A protein and the small-molecule ligand that binds it are described below.
Small molecule (SMILES): O=c1c(O)c(-c2ccc(O)c(O)c2)oc2cc(O)c(O)c(O)c12

Sequence of chain 1.A:
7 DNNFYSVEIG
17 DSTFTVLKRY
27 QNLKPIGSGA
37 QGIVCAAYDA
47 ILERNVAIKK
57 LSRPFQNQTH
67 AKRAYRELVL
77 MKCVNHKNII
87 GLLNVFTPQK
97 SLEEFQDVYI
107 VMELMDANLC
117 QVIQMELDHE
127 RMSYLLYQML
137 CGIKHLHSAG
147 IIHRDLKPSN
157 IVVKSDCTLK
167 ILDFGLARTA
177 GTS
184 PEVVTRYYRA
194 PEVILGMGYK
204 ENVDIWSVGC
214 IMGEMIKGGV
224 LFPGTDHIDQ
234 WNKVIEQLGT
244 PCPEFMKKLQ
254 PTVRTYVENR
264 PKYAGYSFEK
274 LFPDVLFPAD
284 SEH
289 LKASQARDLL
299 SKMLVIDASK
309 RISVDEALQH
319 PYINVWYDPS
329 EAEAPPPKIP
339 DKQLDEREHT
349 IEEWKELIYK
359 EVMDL

Binding-site contacts:
Ligand atom O21 contacts residue LEU110 of chain 1.A at 3.5 Å.
Ligand atom C2 contacts residue ASP169 of chain 1.A at 3.5 Å.
Ligand atom O19 contacts residue ALA53 of chain 1.A at 3.7 Å.
Ligand atom O22 contacts residue ASN114 of chain 1.A at 3.5 Å (h-bond).
Ligand atom O17 contacts residue MET108 of chain 1.A at 3.3 Å (h-bond).
Ligand atom C4 contacts residue MET108 of chain 1.A at 3.9 Å (hydrophobic).
Ligand atom O23 contacts residue ASP112 of chain 1.A at 3.6 Å.
Ligand atom C5 contacts residue LEU168 of chain 1.A at 3.4 Å (hydrophobic).
Ligand atom O18 contacts residue ASP169 of chain 1.A at 2.7 Å (salt-bridge).
Ligand atom C7 contacts residue LEU168 of chain 1.A at 3.4 Å (hydrophobic).
Ligand atom C3 contacts residue LYS55 of chain 1.A at 3.9 Å.
Ligand atom C14 contacts residue VAL158 of chain 1.A at 4.0 Å (hydrophobic).
Ligand atom O17 contacts residue ASP169 of chain 1.A at 3.7 Å.
Ligand atom C10 contacts residue ILE32 of chain 1.A at 4.0 Å (hydrophobic).
Ligand atom O19 contacts residue GLU109 of chain 1.A at 3.9 Å.
Ligand atom O19 contacts residue ILE86 of chain 1.A at 3.8 Å.
Ligand atom O19 contacts residue LEU168 of chain 1.A at 3.7 Å.
Ligand atom C3 contacts residue ASP169 of chain 1.A at 3.4 Å.
Ligand atom O18 contacts residue LYS55 of chain 1.A at 2.8 Å (salt-bridge).
Ligand atom O23 contacts residue ALA113 of chain 1.A at 3.4 Å.
Ligand atom O17 contacts residue GLU73 of chain 1.A at 3.5 Å (salt-bridge).
Ligand atom C6 contacts residue LEU168 of chain 1.A at 3.5 Å (hydrophobic).
Ligand atom O20 contacts residue LEU110 of chain 1.A at 3.8 Å.
Ligand atom O19 contacts residue MET108 of chain 1.A at 3.7 Å.
Ligand atom C13 contacts residue VAL158 of chain 1.A at 3.8 Å (hydrophobic).
Ligand atom O23 contacts residue MET111 of chain 1.A at 3.5 Å (h-bond).
Ligand atom O8 contacts residue LEU168 of chain 1.A at 3.9 Å.
Ligand atom C9 contacts residue ILE32 of chain 1.A at 3.9 Å (hydrophobic).
Ligand atom O18 contacts residue GLU73 of chain 1.A at 3.2 Å (salt-bridge).
Ligand atom O20 contacts residue ALA53 of chain 1.A at 3.7 Å.
Ligand atom O20 contacts residue GLU109 of chain 1.A at 2.9 Å (salt-bridge).
Ligand atom C1 contacts residue VAL40 of chain 1.A at 3.7 Å (hydrophobic).
Ligand atom C5 contacts residue MET108 of chain 1.A at 3.7 Å (hydrophobic).
Ligand atom C11 contacts residue ALA53 of chain 1.A at 4.0 Å (hydrophobic).
Ligand atom O20 contacts residue MET111 of chain 1.A at 3.5 Å (h-bond).
Ligand atom C2 contacts residue VAL40 of chain 1.A at 4.0 Å (hydrophobic).
Ligand atom O20 contacts residue ILE86 of chain 1.A at 3.8 Å.
Ligand atom C10 contacts residue VAL158 of chain 1.A at 3.8 Å (hydrophobic).
Ligand atom C12 contacts residue LEU168 of chain 1.A at 3.5 Å (hydrophobic).
Ligand atom O21 contacts residue MET111 of chain 1.A at 2.7 Å (h-bond).